Sequence of chain 1.A:
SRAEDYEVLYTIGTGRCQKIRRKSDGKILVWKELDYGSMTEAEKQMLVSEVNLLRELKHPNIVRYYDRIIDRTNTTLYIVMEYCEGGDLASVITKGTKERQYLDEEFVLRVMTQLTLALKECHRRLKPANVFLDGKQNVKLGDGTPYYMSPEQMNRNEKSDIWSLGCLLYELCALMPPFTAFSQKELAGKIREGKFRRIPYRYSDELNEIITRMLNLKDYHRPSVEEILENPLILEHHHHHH

This protein binds this small molecule.
Small molecule (SMILES): COc1cc(-c2cnc(N)c(-c3ccc(C(=O)O)cc3)c2)cc(OC)c1OC

Binding-site contacts:
Ligand atom C26 contacts residue ILE14 of chain 1.A at 3.8 Å (hydrophobic).
Ligand atom O17 contacts residue TYR70 of chain 1.A at 2.9 Å (h-bond).
Ligand atom O18 contacts residue LYS37 of chain 1.A at 3.0 Å (salt-bridge).
Ligand atom C19 contacts residue MET86 of chain 1.A at 3.6 Å (hydrophobic).
Ligand atom C07 contacts residue CYS89 of chain 1.A at 3.2 Å (hydrophobic).
Ligand atom N10 contacts residue VAL35 of chain 1.A at 3.9 Å.
Ligand atom C20 contacts residue MET86 of chain 1.A at 3.8 Å (hydrophobic).
Ligand atom O18 contacts residue ASP159 of chain 1.A at 3.7 Å.
Ligand atom C16 contacts residue ASP159 of chain 1.A at 3.6 Å.
Ligand atom C15 contacts residue MET86 of chain 1.A at 3.6 Å (hydrophobic).
Ligand atom C09 contacts residue VAL35 of chain 1.A at 3.8 Å (hydrophobic).
Ligand atom O17 contacts residue ASP159 of chain 1.A at 2.7 Å (salt-bridge).
Ligand atom C04 contacts residue ILE14 of chain 1.A at 3.9 Å (hydrophobic).
Ligand atom C12 contacts residue PHE148 of chain 1.A at 3.7 Å (hydrophobic).
Ligand atom C01 contacts residue GLY92 of chain 1.A at 3.6 Å.
Ligand atom C07 contacts residue TYR88 of chain 1.A at 3.9 Å (hydrophobic).
Ligand atom C21 contacts residue PHE148 of chain 1.A at 3.5 Å (hydrophobic).
Ligand atom N10 contacts residue GLU87 of chain 1.A at 2.7 Å (salt-bridge).
Ligand atom C09 contacts residue GLU87 of chain 1.A at 3.8 Å.
Ligand atom C09 contacts residue CYS89 of chain 1.A at 3.9 Å (hydrophobic).
Ligand atom C04 contacts residue GLY92 of chain 1.A at 3.8 Å.
Ligand atom C20 contacts residue PHE148 of chain 1.A at 3.5 Å (hydrophobic).
Ligand atom C01 contacts residue GLU90 of chain 1.A at 3.4 Å.
Ligand atom N10 contacts residue MET86 of chain 1.A at 3.6 Å (h-bond).
Ligand atom O17 contacts residue GLY158 of chain 1.A at 3.9 Å.
Ligand atom C26 contacts residue GLY92 of chain 1.A at 3.8 Å.
Ligand atom C16 contacts residue LYS37 of chain 1.A at 3.9 Å.
Ligand atom C13 contacts residue CYS22 of chain 1.A at 3.9 Å (hydrophobic).
Ligand atom C11 contacts residue PHE148 of chain 1.A at 3.9 Å (hydrophobic).
Ligand atom C23 contacts residue ILE14 of chain 1.A at 3.5 Å (hydrophobic).
Ligand atom N08 contacts residue CYS89 of chain 1.A at 3.0 Å (h-bond).
Ligand atom N08 contacts residue TYR88 of chain 1.A at 3.8 Å.
Ligand atom C19 contacts residue PHE148 of chain 1.A at 3.5 Å (hydrophobic).
Ligand atom C05 contacts residue ILE14 of chain 1.A at 3.7 Å (hydrophobic).
Ligand atom C14 contacts residue MET86 of chain 1.A at 3.9 Å (hydrophobic).
Ligand atom C04 contacts residue CYS89 of chain 1.A at 3.8 Å (hydrophobic).
Ligand atom C03 contacts residue GLY92 of chain 1.A at 3.7 Å.
Ligand atom C22 contacts residue ILE14 of chain 1.A at 3.5 Å (hydrophobic).
Ligand atom C14 contacts residue CYS22 of chain 1.A at 3.7 Å (hydrophobic).
Ligand atom N08 contacts residue VAL35 of chain 1.A at 3.6 Å.